The protein below binds the small molecule below.
Small molecule (SMILES): N[C@@H](Cc1c[nH]c2ccccc12)C(=O)O

Sequence of chain 2.C:
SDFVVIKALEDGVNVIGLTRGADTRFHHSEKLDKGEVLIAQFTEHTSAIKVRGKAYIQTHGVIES

Sequence of chain 2.B:
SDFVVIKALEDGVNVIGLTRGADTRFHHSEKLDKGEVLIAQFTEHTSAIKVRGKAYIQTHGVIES

Binding-site contacts:
Ligand atom CH2 contacts residue ILE19 of chain 2.C at 4.0 Å (hydrophobic).
Ligand atom CD2 contacts residue THR49 of chain 2.C at 4.0 Å.
Ligand atom CZ3 contacts residue GLY20 of chain 2.C at 3.6 Å.
Ligand atom CZ2 contacts residue ALA43 of chain 2.C at 4.0 Å (hydrophobic).
Ligand atom CA contacts residue THR27 of chain 2.B at 3.2 Å.
Ligand atom CB contacts residue THR27 of chain 2.B at 3.6 Å.
Ligand atom OXT contacts residue THR49 of chain 2.C at 2.9 Å (h-bond).
Ligand atom CZ2 contacts residue ILE52 of chain 2.C at 3.9 Å (hydrophobic).
Ligand atom N contacts residue GLY24 of chain 2.B at 2.8 Å (h-bond).
Ligand atom C contacts residue SER50 of chain 2.B at 3.6 Å.
Ligand atom CB contacts residue SER50 of chain 2.B at 3.2 Å.
Ligand atom O contacts residue ARG23 of chain 2.B at 3.5 Å.
Ligand atom CZ3 contacts residue HIS31 of chain 2.C at 4.0 Å.
Ligand atom OXT contacts residue THR46 of chain 2.C at 2.6 Å (h-bond).
Ligand atom O contacts residue THR22 of chain 2.B at 4.0 Å.
Ligand atom N contacts residue THR22 of chain 2.B at 2.8 Å (h-bond).
Ligand atom O contacts residue GLY24 of chain 2.B at 3.0 Å (h-bond).
Ligand atom CD1 contacts residue SER50 of chain 2.B at 3.5 Å.
Ligand atom CD1 contacts residue GLN44 of chain 2.C at 3.4 Å.
Ligand atom C contacts residue THR46 of chain 2.C at 3.5 Å.
Ligand atom C contacts residue GLY24 of chain 2.B at 3.3 Å.
Ligand atom CB contacts residue THR22 of chain 2.B at 3.7 Å.
Ligand atom CZ2 contacts residue THR49 of chain 2.C at 3.9 Å.
Ligand atom CA contacts residue THR22 of chain 2.B at 3.8 Å.
Ligand atom CG contacts residue SER50 of chain 2.B at 3.8 Å.
Ligand atom CE2 contacts residue GLN44 of chain 2.C at 3.9 Å.
Ligand atom OXT contacts residue GLY24 of chain 2.B at 3.9 Å.
Ligand atom O contacts residue THR46 of chain 2.C at 3.7 Å.
Ligand atom CH2 contacts residue GLY20 of chain 2.C at 3.5 Å.
Ligand atom CA contacts residue GLY24 of chain 2.B at 3.5 Å.
Ligand atom N contacts residue ASP26 of chain 2.B at 3.1 Å (salt-bridge).
Ligand atom NE1 contacts residue GLN44 of chain 2.C at 2.7 Å (h-bond).
Ligand atom CE3 contacts residue HIS30 of chain 2.C at 3.9 Å.
Ligand atom CD1 contacts residue THR46 of chain 2.C at 3.8 Å.
Ligand atom O contacts residue SER50 of chain 2.B at 3.0 Å (h-bond).
Ligand atom C contacts residue THR49 of chain 2.C at 3.9 Å.
Ligand atom OXT contacts residue HIS48 of chain 2.C at 3.7 Å.
Ligand atom NE1 contacts residue ALA43 of chain 2.C at 3.9 Å.
Ligand atom N contacts residue THR27 of chain 2.B at 2.7 Å (h-bond).
Ligand atom CA contacts residue SER50 of chain 2.B at 3.8 Å.